Sequence of chain 1.A:
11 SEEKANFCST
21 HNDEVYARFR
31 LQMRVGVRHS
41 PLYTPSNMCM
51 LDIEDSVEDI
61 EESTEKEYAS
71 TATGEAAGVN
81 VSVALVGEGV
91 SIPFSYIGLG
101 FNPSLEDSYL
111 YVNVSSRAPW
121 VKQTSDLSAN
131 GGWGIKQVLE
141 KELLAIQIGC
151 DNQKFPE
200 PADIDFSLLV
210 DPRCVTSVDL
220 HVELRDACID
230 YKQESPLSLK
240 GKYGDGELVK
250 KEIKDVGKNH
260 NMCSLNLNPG

Binding-site contacts:
Ligand atom C3 contacts residue ASN113 of chain 1.A at 3.8 Å.
Ligand atom C1 contacts residue ASP254 of chain 1.A at 4.2 Å.
Ligand atom C3 contacts residue LYS253 of chain 1.A at 4.1 Å.
Ligand atom O7 contacts residue MET261 of chain 1.A at 3.7 Å.
Ligand atom C4 contacts residue ASN113 of chain 1.A at 4.2 Å.
Ligand atom C7 contacts residue MET261 of chain 1.A at 3.7 Å (hydrophobic).
Ligand atom O4 contacts residue LYS253 of chain 1.A at 3.5 Å (salt-bridge).
Ligand atom O7 contacts residue GLY98 of chain 1.A at 4.2 Å.
Ligand atom O6 contacts residue GLY256 of chain 1.A at 3.8 Å.
Ligand atom C8 contacts residue GLY98 of chain 1.A at 4.0 Å.
Ligand atom O6 contacts residue LYS253 of chain 1.A at 3.6 Å.
Ligand atom C1 contacts residue ASN113 of chain 1.A at 1.4 Å.
Ligand atom N2 contacts residue ASN113 of chain 1.A at 2.8 Å (h-bond).
Ligand atom C3 contacts residue ILE252 of chain 1.A at 3.7 Å (hydrophobic).
Ligand atom O5 contacts residue LYS253 of chain 1.A at 2.9 Å (salt-bridge).
Ligand atom C1 contacts residue LYS253 of chain 1.A at 3.5 Å.
Ligand atom C2 contacts residue ILE252 of chain 1.A at 4.2 Å (hydrophobic).
Ligand atom C1 contacts residue TYR96 of chain 1.A at 4.2 Å (hydrophobic).
Ligand atom C8 contacts residue LEU99 of chain 1.A at 4.1 Å (hydrophobic).
Ligand atom C2 contacts residue TYR96 of chain 1.A at 4.2 Å (hydrophobic).
Ligand atom C2 contacts residue ASN113 of chain 1.A at 2.4 Å.
Ligand atom O6 contacts residue VAL255 of chain 1.A at 4.2 Å.
Ligand atom O6 contacts residue ASP254 of chain 1.A at 3.7 Å.
Ligand atom N2 contacts residue ILE252 of chain 1.A at 3.8 Å.
Ligand atom C8 contacts residue TYR96 of chain 1.A at 3.5 Å (hydrophobic).
Ligand atom C8 contacts residue MET261 of chain 1.A at 3.9 Å (hydrophobic).
Ligand atom O7 contacts residue LEU99 of chain 1.A at 3.7 Å.
Ligand atom C4 contacts residue LYS253 of chain 1.A at 4.0 Å.
Ligand atom O5 contacts residue ASN113 of chain 1.A at 2.4 Å (h-bond).
Ligand atom O3 contacts residue ILE252 of chain 1.A at 4.1 Å.
Ligand atom C6 contacts residue ASP254 of chain 1.A at 4.2 Å.
Ligand atom O7 contacts residue GLY100 of chain 1.A at 3.6 Å.
Ligand atom O6 contacts residue MET261 of chain 1.A at 4.2 Å.
Ligand atom O3 contacts residue MET261 of chain 1.A at 4.0 Å.
Ligand atom C2 contacts residue LYS253 of chain 1.A at 3.8 Å.
Ligand atom C6 contacts residue LYS253 of chain 1.A at 4.0 Å.
Ligand atom C7 contacts residue ASN113 of chain 1.A at 3.4 Å.
Ligand atom C8 contacts residue ASN113 of chain 1.A at 3.6 Å.
Ligand atom C5 contacts residue ASN113 of chain 1.A at 3.6 Å.
Ligand atom C5 contacts residue LYS253 of chain 1.A at 3.8 Å.

A small-molecule ligand and the protein it binds are described below.
Small molecule (SMILES): CC(=O)N[C@H]1[C@H](O[C@H]2[C@H](O)[C@@H](NC(C)=O)CO[C@@H]2CO)O[C@H](CO)[C@@H](O[C@@H]2O[C@H](CO)[C@@H](O)[C@H](O)[C@@H]2O)[C@@H]1O